The small molecule below binds the protein below.
Small molecule (SMILES): CC(C)[C@H](NC(=O)[C@H](CCCN=C(N)N)NC(=O)[C@@H](N)CCC(=O)O)C(=O)N[C@H](C=O)CCCCN

Sequence of chain 56.B:
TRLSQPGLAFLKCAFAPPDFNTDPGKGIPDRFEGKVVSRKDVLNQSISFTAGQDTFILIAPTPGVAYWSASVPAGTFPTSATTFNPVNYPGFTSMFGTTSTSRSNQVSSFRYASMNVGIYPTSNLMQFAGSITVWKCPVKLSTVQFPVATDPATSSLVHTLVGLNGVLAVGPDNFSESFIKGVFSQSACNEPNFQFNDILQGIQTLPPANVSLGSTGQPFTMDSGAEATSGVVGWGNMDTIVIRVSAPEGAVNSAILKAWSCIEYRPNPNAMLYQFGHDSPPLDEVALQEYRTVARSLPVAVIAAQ

Binding-site contacts:
Ligand atom CG2 contacts residue PHE76 of chain 56.B at 3.8 Å (hydrophobic).